A protein and the small-molecule ligand that binds it are described below.
Small molecule (SMILES): CC[C@H](C)[C@H](NC(=O)[C@H](CC(C)C)NC(=O)[C@H](CC1=NC=NC1)NC(=O)[C@H](CC(=O)O)NC(=O)[C@H](CC(C)C)NC(=O)[C@@H](NC(=O)[C@@H](N)Cc1ccc(O)cc1)C(C)C)C(=O)N[C@H](C(=O)N[C@H](C(=O)O)C(C)C)C(C)C

Binding-site contacts:
Ligand atom CD1 contacts residue TYR159 of chain 1.SA at 3.4 Å (hydrophobic).
Ligand atom N contacts residue ASP77 of chain 1.SA at 2.8 Å (salt-bridge).
Ligand atom CG1 contacts residue TYR99 of chain 1.SA at 3.2 Å (hydrophobic).
Ligand atom O contacts residue THR73 of chain 1.SA at 3.0 Å.
Ligand atom CA contacts residue TYR7 of chain 1.SA at 3.6 Å (hydrophobic).
Ligand atom CD2 contacts residue LEU156 of chain 1.SA at 3.5 Å (hydrophobic).
Ligand atom CD1 contacts residue VAL152 of chain 1.SA at 3.5 Å (hydrophobic).
Ligand atom CE1 contacts residue GLN155 of chain 1.SA at 3.0 Å.
Ligand atom CG2 contacts residue GLU63 of chain 1.SA at 3.2 Å.
Ligand atom ND1 contacts residue GLN155 of chain 1.SA at 3.1 Å (h-bond).
Ligand atom C contacts residue GLU63 of chain 1.SA at 3.5 Å.
Ligand atom O contacts residue TYR7 of chain 1.SA at 3.6 Å.
Ligand atom CG2 contacts residue TYR7 of chain 1.SA at 3.6 Å (hydrophobic).
Ligand atom CG contacts residue GLU63 of chain 1.SA at 3.6 Å.
Ligand atom CB contacts residue ASP77 of chain 1.SA at 3.5 Å.
Ligand atom CG1 contacts residue TYR123 of chain 1.SA at 3.5 Å (hydrophobic).
Ligand atom CB contacts residue TYR99 of chain 1.SA at 3.6 Å (hydrophobic).
Ligand atom CG2 contacts residue MET45 of chain 1.SA at 3.6 Å (hydrophobic).
Ligand atom CA contacts residue GLU63 of chain 1.SA at 3.4 Å.
Ligand atom N contacts residue TYR99 of chain 1.SA at 3.0 Å (h-bond).
Ligand atom O contacts residue TYR84 of chain 1.SA at 3.6 Å.
Ligand atom OXT contacts residue THR80 of chain 1.SA at 3.1 Å.
Ligand atom N contacts residue GLU63 of chain 1.SA at 2.8 Å (salt-bridge).
Ligand atom O contacts residue LYS66 of chain 1.SA at 3.4 Å.
Ligand atom CD1 contacts residue THR163 of chain 1.SA at 3.6 Å.
Ligand atom N contacts residue TYR171 of chain 1.SA at 3.0 Å (h-bond).
Ligand atom CG2 contacts residue TRP147 of chain 1.SA at 3.6 Å (hydrophobic).
Ligand atom CE1 contacts residue THR163 of chain 1.SA at 3.6 Å.
Ligand atom N contacts residue TYR7 of chain 1.SA at 2.6 Å (h-bond).
Ligand atom O contacts residue HIS70 of chain 1.SA at 2.9 Å (h-bond).
Ligand atom O contacts residue TRP147 of chain 1.SA at 2.8 Å (h-bond).
Ligand atom CA contacts residue LYS66 of chain 1.SA at 3.6 Å.
Ligand atom CG1 contacts residue THR143 of chain 1.SA at 3.2 Å.
Ligand atom CD2 contacts residue GLU63 of chain 1.SA at 3.0 Å.
Ligand atom CA contacts residue ASP77 of chain 1.SA at 3.6 Å.
Ligand atom CD2 contacts residue TRP167 of chain 1.SA at 3.6 Å (hydrophobic).
Ligand atom O contacts residue LYS66 of chain 1.SA at 3.6 Å.
Ligand atom CE2 contacts residue GLU63 of chain 1.SA at 3.5 Å.
Ligand atom O contacts residue THR143 of chain 1.SA at 3.4 Å.
Ligand atom O contacts residue TYR159 of chain 1.SA at 2.7 Å (h-bond).

Sequence of chain 1.SA:
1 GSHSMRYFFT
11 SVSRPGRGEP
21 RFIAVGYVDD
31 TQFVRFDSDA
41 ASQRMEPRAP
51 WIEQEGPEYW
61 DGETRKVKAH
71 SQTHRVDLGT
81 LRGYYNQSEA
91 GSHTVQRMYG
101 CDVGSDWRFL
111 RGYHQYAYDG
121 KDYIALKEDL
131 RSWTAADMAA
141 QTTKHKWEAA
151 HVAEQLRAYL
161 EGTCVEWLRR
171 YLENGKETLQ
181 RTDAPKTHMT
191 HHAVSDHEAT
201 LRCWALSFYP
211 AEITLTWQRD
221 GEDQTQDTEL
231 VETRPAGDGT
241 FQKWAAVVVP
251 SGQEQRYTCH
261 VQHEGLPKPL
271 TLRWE